Sequence of chain 1.A:
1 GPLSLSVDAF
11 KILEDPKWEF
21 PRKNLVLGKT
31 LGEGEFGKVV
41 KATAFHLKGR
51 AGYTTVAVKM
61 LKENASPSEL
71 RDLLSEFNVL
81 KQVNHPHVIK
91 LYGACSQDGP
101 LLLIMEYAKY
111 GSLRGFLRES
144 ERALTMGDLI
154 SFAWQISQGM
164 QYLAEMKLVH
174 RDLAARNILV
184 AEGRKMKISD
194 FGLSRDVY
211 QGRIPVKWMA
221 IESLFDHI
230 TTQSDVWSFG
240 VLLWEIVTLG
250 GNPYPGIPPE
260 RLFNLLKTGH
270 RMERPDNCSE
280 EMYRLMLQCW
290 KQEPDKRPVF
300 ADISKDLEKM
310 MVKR

A protein and the small-molecule ligand that binds it are described below.
Small molecule (SMILES): CN(C)CCCNc1ccn2ncc(-c3ccc4c(c3)OCO4)c2n1

Binding-site contacts:
Ligand atom C3 contacts residue ASP193 of chain 1.A at 3.2 Å.
Ligand atom C2 contacts residue ARG179 of chain 1.A at 3.1 Å.
Ligand atom C13 contacts residue LEU31 of chain 1.A at 3.4 Å (hydrophobic).
Ligand atom C18 contacts residue VAL39 of chain 1.A at 3.8 Å (hydrophobic).
Ligand atom C11 contacts residue LEU182 of chain 1.A at 3.9 Å (hydrophobic).
Ligand atom C3 contacts residue PHE36 of chain 1.A at 3.8 Å (hydrophobic).
Ligand atom N1 contacts residue ASP193 of chain 1.A at 2.6 Å (salt-bridge).
Ligand atom C12 contacts residue LEU31 of chain 1.A at 3.7 Å (hydrophobic).
Ligand atom C7 contacts residue LEU182 of chain 1.A at 3.6 Å (hydrophobic).
Ligand atom N3 contacts residue ALA57 of chain 1.A at 3.3 Å.
Ligand atom O1 contacts residue PHE36 of chain 1.A at 3.6 Å.
Ligand atom C13 contacts residue GLY111 of chain 1.A at 3.7 Å.
Ligand atom O2 contacts residue LEU31 of chain 1.A at 3.5 Å (h-bond).
Ligand atom N5 contacts residue VAL39 of chain 1.A at 3.8 Å.
Ligand atom C4 contacts residue FMT1 of chain 1.L at 3.6 Å.
Ligand atom C9 contacts residue ALA108 of chain 1.A at 3.4 Å (hydrophobic).
Ligand atom C14 contacts residue LEU31 of chain 1.A at 3.5 Å (hydrophobic).
Ligand atom C8 contacts residue LEU182 of chain 1.A at 3.6 Å (hydrophobic).
Ligand atom N2 contacts residue FMT1 of chain 1.L at 3.3 Å (h-bond).
Ligand atom C1 contacts residue ASN180 of chain 1.A at 3.5 Å.
Ligand atom C4 contacts residue ASP193 of chain 1.A at 3.5 Å.
Ligand atom C12 contacts residue GLY111 of chain 1.A at 3.6 Å.
Ligand atom C8 contacts residue GLU106 of chain 1.A at 3.1 Å.
Ligand atom C2 contacts residue LEU182 of chain 1.A at 3.9 Å (hydrophobic).
Ligand atom C8 contacts residue ALA57 of chain 1.A at 3.2 Å (hydrophobic).
Ligand atom C1 contacts residue PHE36 of chain 1.A at 3.5 Å (hydrophobic).
Ligand atom C1 contacts residue ASP193 of chain 1.A at 3.1 Å.
Ligand atom N3 contacts residue LEU182 of chain 1.A at 3.6 Å.
Ligand atom C1 contacts residue ARG179 of chain 1.A at 3.5 Å.
Ligand atom N4 contacts residue ALA57 of chain 1.A at 3.5 Å.
Ligand atom N1 contacts residue ARG179 of chain 1.A at 3.7 Å.
Ligand atom C18 contacts residue LEU182 of chain 1.A at 3.7 Å (hydrophobic).
Ligand atom C10 contacts residue LEU182 of chain 1.A at 3.7 Å (hydrophobic).
Ligand atom C2 contacts residue SER192 of chain 1.A at 3.8 Å.
Ligand atom C5 contacts residue FMT1 of chain 1.L at 3.5 Å.
Ligand atom N5 contacts residue LEU182 of chain 1.A at 3.8 Å.
Ligand atom C6 contacts residue LEU182 of chain 1.A at 3.7 Å (hydrophobic).
Ligand atom C2 contacts residue ASP193 of chain 1.A at 3.3 Å.
Ligand atom C16 contacts residue VAL39 of chain 1.A at 3.9 Å (hydrophobic).
Ligand atom N4 contacts residue ALA108 of chain 1.A at 3.0 Å (h-bond).